The small molecule below binds the protein below.
Small molecule (SMILES): CC(=O)N[C@@H]1[C@@H](O)[C@H](O[C@@H]2O[C@H](CO)[C@@H](O)[C@H](O)[C@H]2NC(C)=O)[C@@H](CO)O[C@H]1O

Binding-site contacts:
Ligand atom O7 contacts residue HIS44 of chain 1.I at 3.4 Å (h-bond).
Ligand atom C8 contacts residue ILE50 of chain 1.I at 3.8 Å (hydrophobic).
Ligand atom C8 contacts residue ASP46 of chain 1.I at 3.9 Å.
Ligand atom O3 contacts residue HIS152 of chain 1.I at 3.8 Å.
Ligand atom O4 contacts residue ARG92 of chain 1.I at 2.9 Å (salt-bridge).
Ligand atom C8 contacts residue HIS263 of chain 1.B at 3.7 Å.
Ligand atom N2 contacts residue HIS263 of chain 1.B at 3.9 Å.
Ligand atom O7 contacts residue ASP47 of chain 1.I at 3.1 Å (salt-bridge).
Ligand atom O4 contacts residue ASP115 of chain 1.I at 2.5 Å (salt-bridge).
Ligand atom O4 contacts residue HIS263 of chain 1.B at 3.8 Å.
Ligand atom C7 contacts residue ASP47 of chain 1.I at 3.8 Å.
Ligand atom O1 contacts residue LEU260 of chain 1.B at 3.5 Å.
Ligand atom C5 contacts residue HIS263 of chain 1.B at 4.0 Å.
Ligand atom O5 contacts residue HIS152 of chain 1.I at 3.8 Å.
Ligand atom O7 contacts residue HIS263 of chain 1.B at 3.9 Å.
Ligand atom C6 contacts residue TRP231 of chain 1.I at 3.5 Å (hydrophobic).
Ligand atom O6 contacts residue ASP115 of chain 1.I at 2.9 Å (salt-bridge).
Ligand atom C5 contacts residue ASP115 of chain 1.I at 3.9 Å.
Ligand atom O3 contacts residue ASP46 of chain 1.I at 3.8 Å.
Ligand atom C4 contacts residue ASP115 of chain 1.I at 3.4 Å.
Ligand atom O6 contacts residue THR116 of chain 1.I at 3.7 Å.
Ligand atom O7 contacts residue ASP46 of chain 1.I at 3.3 Å (salt-bridge).
Ligand atom O1 contacts residue GLY259 of chain 1.B at 3.5 Å (h-bond).
Ligand atom C7 contacts residue ALA167 of chain 1.B at 3.5 Å (hydrophobic).
Ligand atom O3 contacts residue ZN1 of chain 1.GA at 3.7 Å.
Ligand atom C7 contacts residue HIS263 of chain 1.B at 3.6 Å.
Ligand atom C8 contacts residue ASP47 of chain 1.I at 3.6 Å.
Ligand atom C6 contacts residue ASP115 of chain 1.I at 3.4 Å.
Ligand atom C1 contacts residue HIS263 of chain 1.B at 3.9 Å.
Ligand atom C6 contacts residue HIS152 of chain 1.I at 4.0 Å.
Ligand atom O7 contacts residue ALA167 of chain 1.B at 3.2 Å.
Ligand atom C3 contacts residue ARG92 of chain 1.I at 3.9 Å.
Ligand atom O7 contacts residue ZN1 of chain 1.GA at 2.1 Å.
Ligand atom O3 contacts residue HIS44 of chain 1.I at 2.9 Å.
Ligand atom O3 contacts residue ARG92 of chain 1.I at 3.3 Å (salt-bridge).
Ligand atom O6 contacts residue HIS152 of chain 1.I at 2.8 Å (h-bond).
Ligand atom C8 contacts residue ALA167 of chain 1.B at 3.3 Å (hydrophobic).
Ligand atom C7 contacts residue ZN1 of chain 1.GA at 3.1 Å.
Ligand atom C7 contacts residue ASP46 of chain 1.I at 3.6 Å.
Ligand atom O4 contacts residue GLY77 of chain 1.I at 3.6 Å.

Sequence of chain 1.I:
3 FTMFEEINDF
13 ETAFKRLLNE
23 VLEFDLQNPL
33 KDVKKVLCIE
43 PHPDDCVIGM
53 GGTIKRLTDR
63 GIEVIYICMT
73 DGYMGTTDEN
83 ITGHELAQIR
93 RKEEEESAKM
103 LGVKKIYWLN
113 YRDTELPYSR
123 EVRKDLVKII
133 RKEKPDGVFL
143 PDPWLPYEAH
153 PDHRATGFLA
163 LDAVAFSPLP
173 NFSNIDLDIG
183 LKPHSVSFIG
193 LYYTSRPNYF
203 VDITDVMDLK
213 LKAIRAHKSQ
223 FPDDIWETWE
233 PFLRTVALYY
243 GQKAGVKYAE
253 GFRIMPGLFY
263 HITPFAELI

Sequence of chain 1.B:
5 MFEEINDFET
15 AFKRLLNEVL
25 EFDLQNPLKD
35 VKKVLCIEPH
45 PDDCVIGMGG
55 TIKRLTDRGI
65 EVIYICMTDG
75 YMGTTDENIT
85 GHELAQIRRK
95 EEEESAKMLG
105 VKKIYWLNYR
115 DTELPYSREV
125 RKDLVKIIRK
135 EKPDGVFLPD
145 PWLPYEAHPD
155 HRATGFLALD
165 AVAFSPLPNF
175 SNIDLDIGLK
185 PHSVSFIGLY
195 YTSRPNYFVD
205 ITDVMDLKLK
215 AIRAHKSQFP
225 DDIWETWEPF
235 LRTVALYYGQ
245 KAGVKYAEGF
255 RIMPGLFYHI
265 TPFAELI